Sequence of chain 1.F:
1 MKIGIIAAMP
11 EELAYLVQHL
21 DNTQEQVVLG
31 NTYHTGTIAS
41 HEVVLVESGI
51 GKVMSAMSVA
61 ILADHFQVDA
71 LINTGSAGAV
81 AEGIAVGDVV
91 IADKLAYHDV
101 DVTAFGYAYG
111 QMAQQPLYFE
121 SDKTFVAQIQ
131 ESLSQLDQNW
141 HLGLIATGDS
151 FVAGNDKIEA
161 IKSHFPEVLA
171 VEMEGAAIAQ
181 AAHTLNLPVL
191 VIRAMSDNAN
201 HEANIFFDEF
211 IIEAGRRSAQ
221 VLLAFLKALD

Binding-site contacts:
Ligand atom N7 contacts residue SER196 of chain 1.E at 3.5 Å (h-bond).
Ligand atom N4' contacts residue PHE207 of chain 1.E at 3.3 Å.
Ligand atom C2 contacts residue VAL152 of chain 1.E at 3.6 Å (hydrophobic).
Ligand atom N7 contacts residue ALA77 of chain 1.E at 3.4 Å.
Ligand atom N6 contacts residue ASP197 of chain 1.E at 2.8 Å (salt-bridge).
Ligand atom C2' contacts residue MET173 of chain 1.E at 3.5 Å (hydrophobic).
Ligand atom N1 contacts residue PHE151 of chain 1.E at 3.7 Å.
Ligand atom C5 contacts residue ASP197 of chain 1.E at 3.6 Å.
Ligand atom O2' contacts residue MET173 of chain 1.E at 2.9 Å (h-bond).
Ligand atom C2 contacts residue SER150 of chain 1.E at 3.5 Å.
Ligand atom N1 contacts residue VAL152 of chain 1.E at 2.9 Å (h-bond).
Ligand atom O2' contacts residue GLU172 of chain 1.E at 3.3 Å.
Ligand atom S5' contacts residue MET173 of chain 1.E at 3.5 Å (h-bond).
Ligand atom N7 contacts residue ASP197 of chain 1.E at 2.6 Å (salt-bridge).
Ligand atom N4' contacts residue SER76 of chain 1.E at 3.3 Å (h-bond).
Ligand atom C8 contacts residue SER76 of chain 1.E at 3.7 Å.
Ligand atom O2' contacts residue GLU174 of chain 1.E at 2.6 Å (salt-bridge).
Ligand atom O3' contacts residue ALA8 of chain 1.E at 3.4 Å.
Ligand atom C5 contacts residue GLY78 of chain 1.E at 3.6 Å.
Ligand atom N7 contacts residue PHE151 of chain 1.E at 3.6 Å.
Ligand atom C8 contacts residue SER196 of chain 1.E at 3.4 Å.
Ligand atom N3 contacts residue GLU172 of chain 1.E at 3.4 Å.
Ligand atom C5' contacts residue PHE151 of chain 1.E at 3.6 Å (hydrophobic).
Ligand atom N7 contacts residue GLY78 of chain 1.E at 3.4 Å (h-bond).
Ligand atom C6 contacts residue PHE151 of chain 1.E at 3.5 Å (hydrophobic).
Ligand atom C5 contacts residue PHE151 of chain 1.E at 3.3 Å (hydrophobic).
Ligand atom O3' contacts residue GLU174 of chain 1.E at 2.6 Å (salt-bridge).
Ligand atom N6 contacts residue GLY78 of chain 1.E at 3.6 Å.
Ligand atom C8 contacts residue ASP197 of chain 1.E at 3.5 Å.
Ligand atom C3' contacts residue GLU174 of chain 1.E at 3.4 Å.
Ligand atom N3 contacts residue MET173 of chain 1.E at 3.6 Å.
Ligand atom C2 contacts residue PHE151 of chain 1.E at 3.5 Å (hydrophobic).
Ligand atom C8 contacts residue ALA77 of chain 1.E at 3.5 Å (hydrophobic).
Ligand atom C1' contacts residue SER76 of chain 1.E at 3.4 Å.
Ligand atom N6 contacts residue VAL152 of chain 1.E at 3.0 Å (h-bond).
Ligand atom N6 contacts residue ALA199 of chain 1.E at 3.7 Å.
Ligand atom C3' contacts residue MET173 of chain 1.E at 3.8 Å (hydrophobic).
Ligand atom CS contacts residue PHE105 of chain 1.F at 3.7 Å (hydrophobic).
Ligand atom O2' contacts residue ARG193 of chain 1.E at 3.0 Å (salt-bridge).
Ligand atom C4 contacts residue PHE151 of chain 1.E at 3.7 Å (hydrophobic).

A small-molecule ligand and the protein it binds are described below.
Small molecule (SMILES): CSC[C@H]1N[C@@H](c2c[nH]c3c2N=CNC3N)[C@H](O)[C@@H]1O

Sequence of chain 1.E:
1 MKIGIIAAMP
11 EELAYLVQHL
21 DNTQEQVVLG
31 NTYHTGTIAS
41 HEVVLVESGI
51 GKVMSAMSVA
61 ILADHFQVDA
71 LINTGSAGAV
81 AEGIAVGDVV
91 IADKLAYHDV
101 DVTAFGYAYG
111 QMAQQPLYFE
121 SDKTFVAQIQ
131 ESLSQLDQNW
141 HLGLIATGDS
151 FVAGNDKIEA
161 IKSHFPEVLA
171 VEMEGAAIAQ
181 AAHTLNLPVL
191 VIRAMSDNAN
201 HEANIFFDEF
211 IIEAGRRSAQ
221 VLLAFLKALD